Sequence of chain 1.A:
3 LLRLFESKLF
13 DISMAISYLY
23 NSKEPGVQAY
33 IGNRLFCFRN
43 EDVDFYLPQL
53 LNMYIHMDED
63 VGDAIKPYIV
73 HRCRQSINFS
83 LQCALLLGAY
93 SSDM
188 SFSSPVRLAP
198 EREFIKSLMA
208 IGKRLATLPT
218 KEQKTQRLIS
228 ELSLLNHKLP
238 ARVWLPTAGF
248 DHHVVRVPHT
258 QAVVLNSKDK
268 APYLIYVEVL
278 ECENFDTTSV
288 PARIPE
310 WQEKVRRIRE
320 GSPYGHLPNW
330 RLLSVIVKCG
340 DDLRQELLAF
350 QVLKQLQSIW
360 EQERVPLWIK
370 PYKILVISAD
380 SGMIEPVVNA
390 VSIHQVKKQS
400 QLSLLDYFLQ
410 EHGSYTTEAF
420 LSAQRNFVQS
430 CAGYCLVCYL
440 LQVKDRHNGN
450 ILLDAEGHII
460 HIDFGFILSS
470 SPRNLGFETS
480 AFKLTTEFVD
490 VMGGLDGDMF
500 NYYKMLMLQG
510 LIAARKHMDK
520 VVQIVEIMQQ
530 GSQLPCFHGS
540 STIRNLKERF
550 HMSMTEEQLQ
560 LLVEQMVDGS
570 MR

The small molecule below binds the protein below.
Small molecule (SMILES): COc1ccc(-c2c(C)nc3c(N)cc(Cl)nn23)cc1OC

Binding-site contacts:
Ligand atom N11 contacts residue ILE461 of chain 1.A at 4.2 Å.
Ligand atom C11 contacts residue GLU345 of chain 1.A at 3.4 Å.
Ligand atom O2 contacts residue LYS337 of chain 1.A at 4.0 Å.
Ligand atom N9 contacts residue PRO385 of chain 1.A at 3.5 Å.
Ligand atom C5 contacts residue ILE383 of chain 1.A at 4.2 Å (hydrophobic).
Ligand atom C7 contacts residue ILE335 of chain 1.A at 3.9 Å (hydrophobic).
Ligand atom O2 contacts residue ASP462 of chain 1.A at 4.3 Å.
Ligand atom C10 contacts residue VAL386 of chain 1.A at 3.8 Å (hydrophobic).
Ligand atom C9 contacts residue PRO385 of chain 1.A at 3.6 Å (hydrophobic).
Ligand atom C5 contacts residue LYS337 of chain 1.A at 3.7 Å.
Ligand atom N11 contacts residue ILE335 of chain 1.A at 4.3 Å.
Ligand atom C3 contacts residue ILE335 of chain 1.A at 3.5 Å (hydrophobic).
Ligand atom C8 contacts residue VAL386 of chain 1.A at 3.8 Å (hydrophobic).
Ligand atom C15 contacts residue LYS337 of chain 1.A at 3.1 Å.
Ligand atom N12 contacts residue ALA389 of chain 1.A at 4.1 Å.
Ligand atom C9 contacts residue ILE383 of chain 1.A at 3.6 Å (hydrophobic).
Ligand atom C11 contacts residue ASP462 of chain 1.A at 3.4 Å.
Ligand atom C4 contacts residue ILE335 of chain 1.A at 4.1 Å (hydrophobic).
Ligand atom C9 contacts residue TYR371 of chain 1.A at 3.5 Å (hydrophobic).
Ligand atom C13 contacts residue LEU451 of chain 1.A at 3.8 Å (hydrophobic).
Ligand atom C6 contacts residue LYS337 of chain 1.A at 4.3 Å.
Ligand atom C4 contacts residue LEU262 of chain 1.A at 4.3 Å (hydrophobic).
Ligand atom C8 contacts residue PRO385 of chain 1.A at 3.7 Å (hydrophobic).
Ligand atom N18 contacts residue ILE461 of chain 1.A at 4.1 Å.
Ligand atom C9 contacts residue VAL386 of chain 1.A at 4.1 Å (hydrophobic).
Ligand atom C11 contacts residue LYS337 of chain 1.A at 4.1 Å.
Ligand atom CL contacts residue SER391 of chain 1.A at 3.9 Å.
Ligand atom C2 contacts residue ILE335 of chain 1.A at 3.8 Å (hydrophobic).
Ligand atom C1 contacts residue ILE383 of chain 1.A at 4.0 Å (hydrophobic).
Ligand atom C12 contacts residue LEU451 of chain 1.A at 3.4 Å (hydrophobic).
Ligand atom C6 contacts residue ILE383 of chain 1.A at 3.6 Å (hydrophobic).
Ligand atom C12 contacts residue VAL386 of chain 1.A at 3.8 Å (hydrophobic).
Ligand atom C9 contacts residue GLU384 of chain 1.A at 3.3 Å.
Ligand atom O2 contacts residue ILE383 of chain 1.A at 3.3 Å.
Ligand atom N9 contacts residue VAL386 of chain 1.A at 2.9 Å (h-bond).
Ligand atom C10 contacts residue LEU451 of chain 1.A at 3.8 Å (hydrophobic).
Ligand atom O2 contacts residue GLU345 of chain 1.A at 3.5 Å (salt-bridge).
Ligand atom O1 contacts residue LYS337 of chain 1.A at 2.5 Å (salt-bridge).
Ligand atom N12 contacts residue VAL386 of chain 1.A at 2.7 Å (h-bond).
Ligand atom N12 contacts residue LEU451 of chain 1.A at 3.5 Å.